Binding-site contacts:
Ligand atom C4 contacts residue GLY14 of chain 1.B at 4.3 Å.
Ligand atom O5 contacts residue GLY85 of chain 1.B at 4.4 Å.
Ligand atom O5 contacts residue GLY129 of chain 1.B at 4.3 Å.
Ligand atom C5 contacts residue LYS130 of chain 1.B at 4.1 Å.
Ligand atom C4 contacts residue ASP133 of chain 1.B at 3.3 Å.
Ligand atom C4 contacts residue GLY15 of chain 1.B at 3.5 Å.
Ligand atom C6 contacts residue ALA86 of chain 1.B at 4.0 Å (hydrophobic).
Ligand atom C1 contacts residue HIS84 of chain 1.B at 4.0 Å.
Ligand atom O3 contacts residue GLY15 of chain 1.B at 3.0 Å (h-bond).
Ligand atom O5 contacts residue PHE131 of chain 1.B at 4.3 Å.
Ligand atom C6 contacts residue PHE131 of chain 1.B at 3.8 Å (hydrophobic).
Ligand atom O6 contacts residue GLY129 of chain 1.B at 3.5 Å.
Ligand atom C1 contacts residue LYS130 of chain 1.B at 3.8 Å.
Ligand atom O6 contacts residue VAL88 of chain 1.B at 4.3 Å.
Ligand atom C2 contacts residue LYS130 of chain 1.B at 4.3 Å.
Ligand atom C5 contacts residue ASP133 of chain 1.B at 3.9 Å.
Ligand atom C6 contacts residue HIS84 of chain 1.B at 4.0 Å.
Ligand atom C5 contacts residue ALA86 of chain 1.B at 4.1 Å (hydrophobic).
Ligand atom O6 contacts residue LYS130 of chain 1.B at 3.1 Å (salt-bridge).
Ligand atom O5 contacts residue HIS84 of chain 1.B at 3.6 Å.
Ligand atom O1 contacts residue PHE131 of chain 1.B at 4.0 Å.
Ligand atom O5 contacts residue ALA86 of chain 1.B at 3.5 Å.
Ligand atom O2 contacts residue LYS130 of chain 1.B at 3.5 Å (salt-bridge).
Ligand atom O1 contacts residue HIS84 of chain 1.B at 3.4 Å (h-bond).
Ligand atom C6 contacts residue VAL88 of chain 1.B at 3.8 Å (hydrophobic).
Ligand atom C5 contacts residue HIS84 of chain 1.B at 3.6 Å.
Ligand atom O4 contacts residue GLY15 of chain 1.B at 3.2 Å (h-bond).
Ligand atom O3 contacts residue GLY14 of chain 1.B at 4.0 Å.
Ligand atom O4 contacts residue ASP133 of chain 1.B at 2.5 Å (salt-bridge).
Ligand atom O2 contacts residue GLY129 of chain 1.B at 3.5 Å.
Ligand atom O6 contacts residue GLY85 of chain 1.B at 3.9 Å.
Ligand atom C6 contacts residue ASP133 of chain 1.B at 3.4 Å.
Ligand atom O6 contacts residue PHE131 of chain 1.B at 2.9 Å (h-bond).
Ligand atom C6 contacts residue GLY85 of chain 1.B at 3.6 Å.
Ligand atom C3 contacts residue GLY15 of chain 1.B at 3.8 Å.
Ligand atom O6 contacts residue ASP133 of chain 1.B at 2.6 Å (salt-bridge).
Ligand atom O5 contacts residue LYS130 of chain 1.B at 3.2 Å (salt-bridge).
Ligand atom C1 contacts residue ALA86 of chain 1.B at 4.0 Å (hydrophobic).
Ligand atom O4 contacts residue GLY14 of chain 1.B at 3.3 Å.
Ligand atom C6 contacts residue LYS130 of chain 1.B at 4.0 Å.

This protein binds this small molecule.
Small molecule (SMILES): OC[C@H]1O[C@H](O[C@H]2[C@@H](O)[C@H](O)[C@@H](CO)O[C@@H]2O)[C@@H](O)[C@@H](O)[C@@H]1O

Sequence of chain 1.B:
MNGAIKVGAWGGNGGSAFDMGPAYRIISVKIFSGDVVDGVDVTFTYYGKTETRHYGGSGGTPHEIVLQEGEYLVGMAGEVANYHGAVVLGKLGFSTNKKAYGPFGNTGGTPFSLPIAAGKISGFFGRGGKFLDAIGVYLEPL